Sequence of chain 1.J:
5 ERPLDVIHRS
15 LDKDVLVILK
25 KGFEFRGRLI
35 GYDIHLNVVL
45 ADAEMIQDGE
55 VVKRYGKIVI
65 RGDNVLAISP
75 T

Sequence of chain 1.Q:
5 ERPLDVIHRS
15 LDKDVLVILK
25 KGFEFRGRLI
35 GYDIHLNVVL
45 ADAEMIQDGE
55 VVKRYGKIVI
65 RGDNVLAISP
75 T

Sequence of chain 1.P:
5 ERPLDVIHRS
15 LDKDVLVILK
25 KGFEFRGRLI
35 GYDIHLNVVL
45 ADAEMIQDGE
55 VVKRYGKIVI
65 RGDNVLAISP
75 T

Sequence of chain 1.K:
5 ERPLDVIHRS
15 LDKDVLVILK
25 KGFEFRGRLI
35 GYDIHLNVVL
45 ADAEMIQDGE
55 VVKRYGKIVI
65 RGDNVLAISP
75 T

This small molecule binds to this protein.
Small molecule (SMILES): O=c1ccn([C@@H]2O[C@H](CO[P](=O)(O)O[C@H]3[C@@H](O)[C@H](n4ccc(=O)[nH]c4=O)O[C@@H]3CO[P](=O)(O)O[C@H]3[C@@H](O)[C@H](n4ccc(=O)[nH]c4=O)O[C@@H]3CO[P](=O)(O)O[C@H]3[C@@H](O)[C@H](n4ccc(=O)[nH]c4=O)O[C@@H]3CO[P](=O)(O)O[C@H]3[C@@H](O)[C@H](n4ccc(=O)[nH]c4=O)O[C@@H]3CO[P](=O)(O)O[C@H]3[C@@H](O)[C@H](n4ccc(=O)[nH]c4=O)O[C@@H]3COP(=O)=O)[C@@H](O)[C@H]2O)c(=O)[nH]1

Binding-site contacts:
Ligand atom C4 contacts residue HIS12 of chain 1.Q at 3.4 Å.
Ligand atom O5' contacts residue CA1 of chain 1.Z at 2.9 Å.
Ligand atom C4 contacts residue TYR36 of chain 1.K at 3.5 Å (hydrophobic).
Ligand atom N3 contacts residue HIS12 of chain 1.Q at 3.4 Å.
Ligand atom O4 contacts residue HIS12 of chain 1.Q at 3.2 Å (h-bond).
Ligand atom N3 contacts residue TYR36 of chain 1.Q at 2.5 Å (h-bond).
Ligand atom O2 contacts residue ASP9 of chain 1.K at 2.9 Å (salt-bridge).
Ligand atom C2 contacts residue TYR36 of chain 1.Q at 3.4 Å (hydrophobic).
Ligand atom C6 contacts residue ARG6 of chain 1.P at 3.4 Å.
Ligand atom N1 contacts residue ARG6 of chain 1.P at 3.3 Å (salt-bridge).
Ligand atom O2 contacts residue TYR36 of chain 1.K at 3.4 Å (h-bond).
Ligand atom OP1 contacts residue HIS12 of chain 1.Q at 2.9 Å.
Ligand atom O2' contacts residue ASP9 of chain 1.K at 2.4 Å (salt-bridge).
Ligand atom O4 contacts residue PRO7 of chain 1.K at 3.0 Å (h-bond).
Ligand atom C2 contacts residue ARG6 of chain 1.P at 3.4 Å.
Ligand atom N3 contacts residue TYR36 of chain 1.K at 2.8 Å (h-bond).
Ligand atom OP1 contacts residue CA1 of chain 1.Z at 2.5 Å.
Ligand atom OP2 contacts residue ARG6 of chain 1.K at 2.8 Å (salt-bridge).
Ligand atom O4' contacts residue ARG6 of chain 1.P at 2.8 Å (salt-bridge).
Ligand atom O4 contacts residue LEU8 of chain 1.K at 2.6 Å (h-bond).
Ligand atom OP2 contacts residue CA1 of chain 1.Z at 2.2 Å.
Ligand atom C5' contacts residue CA1 of chain 1.Z at 3.3 Å.
Ligand atom O2' contacts residue ASP9 of chain 1.Q at 2.7 Å (salt-bridge).
Ligand atom O2 contacts residue ASP9 of chain 1.Q at 3.0 Å (salt-bridge).
Ligand atom C1' contacts residue ARG6 of chain 1.P at 3.5 Å.
Ligand atom C2' contacts residue ASP9 of chain 1.K at 3.1 Å.
Ligand atom C2 contacts residue TYR36 of chain 1.K at 3.4 Å (hydrophobic).
Ligand atom O4 contacts residue TYR36 of chain 1.K at 3.3 Å (h-bond).
Ligand atom O3' contacts residue ARG6 of chain 1.K at 2.9 Å (salt-bridge).
Ligand atom OP1 contacts residue ARG6 of chain 1.Q at 3.3 Å (salt-bridge).
Ligand atom O4 contacts residue HIS12 of chain 1.K at 3.3 Å (h-bond).
Ligand atom O4 contacts residue ARG6 of chain 1.K at 3.3 Å.
Ligand atom O2 contacts residue ARG6 of chain 1.P at 3.4 Å (salt-bridge).
Ligand atom P contacts residue ARG6 of chain 1.K at 3.3 Å.
Ligand atom O4 contacts residue TYR36 of chain 1.Q at 3.1 Å (h-bond).
Ligand atom P contacts residue CA1 of chain 1.Z at 3.1 Å.
Ligand atom C4 contacts residue HIS12 of chain 1.K at 3.4 Å.
Ligand atom N3 contacts residue ASP37 of chain 1.L at 3.2 Å (salt-bridge).
Ligand atom C2' contacts residue ASP9 of chain 1.Q at 3.0 Å.
Ligand atom C4 contacts residue TYR36 of chain 1.Q at 3.3 Å (hydrophobic).

Sequence of chain 1.L:
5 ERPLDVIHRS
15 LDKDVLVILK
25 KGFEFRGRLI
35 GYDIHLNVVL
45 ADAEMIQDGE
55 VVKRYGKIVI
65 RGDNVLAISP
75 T